Binding-site contacts:
Ligand atom N2 contacts residue ASN318 of chain 1.A at 3.1 Å (h-bond).
Ligand atom C7 contacts residue ASN318 of chain 1.A at 3.3 Å.
Ligand atom O7 contacts residue PRO317 of chain 1.A at 4.4 Å.
Ligand atom C4 contacts residue LYS566 of chain 1.A at 4.0 Å.
Ligand atom C3 contacts residue ASN318 of chain 1.A at 3.8 Å.
Ligand atom O7 contacts residue ASN318 of chain 1.A at 3.2 Å (h-bond).
Ligand atom C8 contacts residue ASN318 of chain 1.A at 3.7 Å.
Ligand atom O5 contacts residue ASN318 of chain 1.A at 2.3 Å (h-bond).
Ligand atom C5 contacts residue LYS566 of chain 1.A at 4.2 Å.
Ligand atom C1 contacts residue LYS566 of chain 1.A at 4.5 Å.
Ligand atom O5 contacts residue LYS566 of chain 1.A at 3.7 Å.
Ligand atom C7 contacts residue LYS566 of chain 1.A at 4.1 Å.
Ligand atom N2 contacts residue LYS566 of chain 1.A at 4.5 Å.
Ligand atom O3 contacts residue LYS566 of chain 1.A at 4.3 Å.
Ligand atom C1 contacts residue ASN318 of chain 1.A at 1.4 Å.
Ligand atom C2 contacts residue ASN318 of chain 1.A at 2.5 Å.
Ligand atom O7 contacts residue LYS566 of chain 1.A at 3.5 Å.
Ligand atom C5 contacts residue ASN318 of chain 1.A at 3.7 Å.
Ligand atom C4 contacts residue ASN318 of chain 1.A at 4.2 Å.
Ligand atom C6 contacts residue LYS566 of chain 1.A at 4.2 Å.
Ligand atom C2 contacts residue LYS566 of chain 1.A at 4.4 Å.

A small-molecule ligand and the protein it binds are described below.
Small molecule (SMILES): CC(=O)N[C@@H]1[C@@H](O)[C@H](O)[C@@H](CO)O[C@H]1O

Sequence of chain 1.A:
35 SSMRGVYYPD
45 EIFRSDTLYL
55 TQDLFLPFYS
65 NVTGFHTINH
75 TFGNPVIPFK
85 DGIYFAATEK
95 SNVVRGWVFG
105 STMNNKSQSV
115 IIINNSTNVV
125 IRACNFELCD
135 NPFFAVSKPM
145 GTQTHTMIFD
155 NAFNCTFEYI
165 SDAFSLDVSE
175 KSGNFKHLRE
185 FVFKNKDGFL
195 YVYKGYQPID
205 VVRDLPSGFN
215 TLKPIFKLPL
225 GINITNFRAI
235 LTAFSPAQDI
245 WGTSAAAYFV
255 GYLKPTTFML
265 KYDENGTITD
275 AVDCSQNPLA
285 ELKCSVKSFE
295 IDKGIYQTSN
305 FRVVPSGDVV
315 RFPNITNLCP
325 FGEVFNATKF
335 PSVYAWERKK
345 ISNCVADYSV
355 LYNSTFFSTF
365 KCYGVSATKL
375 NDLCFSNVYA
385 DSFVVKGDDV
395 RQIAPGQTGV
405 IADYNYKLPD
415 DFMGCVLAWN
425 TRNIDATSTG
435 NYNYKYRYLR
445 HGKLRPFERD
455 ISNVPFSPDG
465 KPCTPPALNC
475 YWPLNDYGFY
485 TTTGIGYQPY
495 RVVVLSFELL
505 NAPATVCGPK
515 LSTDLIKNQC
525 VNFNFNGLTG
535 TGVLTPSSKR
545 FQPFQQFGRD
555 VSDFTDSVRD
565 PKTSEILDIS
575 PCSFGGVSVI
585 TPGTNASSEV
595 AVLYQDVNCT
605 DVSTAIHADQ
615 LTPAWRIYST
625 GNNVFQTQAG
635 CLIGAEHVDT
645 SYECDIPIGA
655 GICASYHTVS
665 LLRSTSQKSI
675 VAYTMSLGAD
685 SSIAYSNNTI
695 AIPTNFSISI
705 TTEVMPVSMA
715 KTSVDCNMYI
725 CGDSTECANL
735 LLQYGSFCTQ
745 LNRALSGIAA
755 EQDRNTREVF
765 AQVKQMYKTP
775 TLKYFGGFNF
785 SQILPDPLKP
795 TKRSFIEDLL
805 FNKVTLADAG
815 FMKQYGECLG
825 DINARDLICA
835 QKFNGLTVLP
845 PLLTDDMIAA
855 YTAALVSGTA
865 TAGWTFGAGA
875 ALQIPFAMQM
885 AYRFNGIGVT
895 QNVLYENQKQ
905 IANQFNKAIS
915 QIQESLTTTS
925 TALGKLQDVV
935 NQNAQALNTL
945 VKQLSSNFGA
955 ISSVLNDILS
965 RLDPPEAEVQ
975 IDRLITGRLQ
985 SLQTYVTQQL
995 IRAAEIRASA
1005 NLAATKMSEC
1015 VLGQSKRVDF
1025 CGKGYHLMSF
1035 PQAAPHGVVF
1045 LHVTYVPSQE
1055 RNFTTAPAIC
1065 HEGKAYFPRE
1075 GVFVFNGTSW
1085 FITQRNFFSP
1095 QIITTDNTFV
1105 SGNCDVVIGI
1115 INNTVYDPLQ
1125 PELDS